Sequence of chain 1.F:
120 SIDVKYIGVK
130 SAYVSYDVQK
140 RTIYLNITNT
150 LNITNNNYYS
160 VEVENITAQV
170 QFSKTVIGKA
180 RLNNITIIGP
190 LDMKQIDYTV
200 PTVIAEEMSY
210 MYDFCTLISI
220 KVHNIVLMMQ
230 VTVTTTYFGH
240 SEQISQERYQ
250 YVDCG

Binding-site contacts:
Ligand atom C3 contacts residue NAG1 of chain 1.S at 4.3 Å.
Ligand atom C1 contacts residue ASN151 of chain 1.F at 1.4 Å.
Ligand atom O5 contacts residue ASN151 of chain 1.F at 2.4 Å (h-bond).
Ligand atom C5 contacts residue NAG1 of chain 1.S at 4.4 Å.
Ligand atom C8 contacts residue ASN151 of chain 1.F at 4.5 Å.
Ligand atom C4 contacts residue ASN151 of chain 1.F at 4.2 Å.
Ligand atom C3 contacts residue ASN151 of chain 1.F at 3.8 Å.
Ligand atom O7 contacts residue NAG1 of chain 1.S at 2.9 Å (h-bond).
Ligand atom C1 contacts residue NAG1 of chain 1.S at 4.4 Å.
Ligand atom C2 contacts residue ASN151 of chain 1.F at 2.4 Å.
Ligand atom C5 contacts residue ASN151 of chain 1.F at 3.7 Å.
Ligand atom C7 contacts residue ASN151 of chain 1.F at 3.4 Å.
Ligand atom N2 contacts residue ASN151 of chain 1.F at 2.8 Å (h-bond).
Ligand atom C7 contacts residue NAG1 of chain 1.S at 4.0 Å.
Ligand atom O7 contacts residue ASN151 of chain 1.F at 3.6 Å.

This small molecule binds to this protein.
Small molecule (SMILES): CC(=O)N[C@@H]1[C@@H](O)[C@H](O)[C@@H](CO)O[C@H]1O